Binding-site contacts:
Ligand atom CAS contacts residue ILE35 of chain 1.J at 4.5 Å (hydrophobic).
Ligand atom CAT contacts residue CYS87 of chain 1.J at 4.2 Å (hydrophobic).
Ligand atom CAS contacts residue CYS87 of chain 1.J at 4.2 Å (hydrophobic).
Ligand atom OAW contacts residue SER90 of chain 1.J at 4.5 Å.
Ligand atom CAY contacts residue ARG206 of chain 1.J at 3.7 Å.
Ligand atom CAK contacts residue Y011 of chain 1.TD at 3.8 Å.
Ligand atom CAR contacts residue SER90 of chain 1.J at 4.2 Å.
Ligand atom CAM contacts residue ARG206 of chain 1.J at 3.5 Å.
Ligand atom CAQ contacts residue Y011 of chain 1.TD at 3.7 Å.
Ligand atom CAY contacts residue THR28 of chain 1.J at 4.0 Å.
Ligand atom CAP contacts residue Y011 of chain 1.TD at 4.0 Å.
Ligand atom CAM contacts residue TYR199 of chain 1.J at 3.3 Å (hydrophobic).
Ligand atom OAW contacts residue ARG206 of chain 1.J at 4.4 Å.
Ligand atom OAG contacts residue LEU27 of chain 1.J at 4.3 Å.
Ligand atom CAI contacts residue Y011 of chain 1.TD at 3.9 Å.
Ligand atom CAO contacts residue Y011 of chain 1.TD at 4.3 Å.
Ligand atom CAU contacts residue ILE35 of chain 1.J at 4.1 Å (hydrophobic).
Ligand atom CAD contacts residue SER90 of chain 1.J at 3.9 Å.
Ligand atom OAG contacts residue ARG206 of chain 1.J at 3.9 Å.
Ligand atom CAC contacts residue ILE35 of chain 1.J at 3.8 Å (hydrophobic).
Ligand atom OAG contacts residue THR28 of chain 1.J at 3.2 Å (h-bond).

Sequence of chain 1.J:
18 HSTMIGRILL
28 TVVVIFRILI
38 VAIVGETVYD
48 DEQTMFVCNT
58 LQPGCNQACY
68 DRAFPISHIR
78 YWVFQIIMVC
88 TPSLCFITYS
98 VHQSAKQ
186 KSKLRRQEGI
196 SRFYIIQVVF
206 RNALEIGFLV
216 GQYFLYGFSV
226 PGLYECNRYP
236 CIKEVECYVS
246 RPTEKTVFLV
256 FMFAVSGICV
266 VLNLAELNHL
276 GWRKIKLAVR

A small-molecule ligand and the protein it binds are described below.
Small molecule (SMILES): CC(C)CCC[C@@H](C)[C@H]1CC[C@H]2[C@@H]3CC=C4C[C@@H](OC(=O)CCC(=O)O)CC[C@]4(C)[C@H]3CC[C@]12C